Sequence of chain 8.D:
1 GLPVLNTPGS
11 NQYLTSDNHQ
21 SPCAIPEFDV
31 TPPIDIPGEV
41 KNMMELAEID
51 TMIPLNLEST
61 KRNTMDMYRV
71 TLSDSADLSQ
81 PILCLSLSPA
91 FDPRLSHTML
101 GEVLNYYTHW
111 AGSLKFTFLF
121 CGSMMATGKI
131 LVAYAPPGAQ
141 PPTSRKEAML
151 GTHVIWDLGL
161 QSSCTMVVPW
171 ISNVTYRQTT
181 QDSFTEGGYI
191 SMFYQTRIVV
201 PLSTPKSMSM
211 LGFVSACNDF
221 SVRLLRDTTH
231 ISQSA

Binding-site contacts:
Ligand atom C4B contacts residue ILE193 of chain 8.B at 3.8 Å (hydrophobic).
Ligand atom N3A contacts residue ALA24 of chain 8.D at 3.9 Å.
Ligand atom C4A contacts residue SER181 of chain 8.B at 3.8 Å.
Ligand atom C4C contacts residue PHE237 of chain 8.B at 3.6 Å (hydrophobic).
Ligand atom C6C contacts residue PHE237 of chain 8.B at 3.9 Å (hydrophobic).
Ligand atom C7C contacts residue TYR158 of chain 8.B at 3.8 Å (hydrophobic).
Ligand atom C5B contacts residue ILE193 of chain 8.B at 3.9 Å (hydrophobic).
Ligand atom O1 contacts residue PHE129 of chain 8.B at 3.8 Å.
Ligand atom C5 contacts residue TYR111 of chain 8.B at 3.8 Å (hydrophobic).
Ligand atom C31 contacts residue PHE237 of chain 8.B at 3.8 Å (hydrophobic).
Ligand atom C2A contacts residue ILE193 of chain 8.B at 3.9 Å (hydrophobic).
Ligand atom O1 contacts residue TYR204 of chain 8.B at 3.6 Å.
Ligand atom C5C contacts residue VAL195 of chain 8.B at 3.8 Å (hydrophobic).
Ligand atom C6C contacts residue VAL198 of chain 8.B at 3.9 Å (hydrophobic).
Ligand atom C3 contacts residue TYR111 of chain 8.B at 3.2 Å (hydrophobic).
Ligand atom C2B contacts residue TYR158 of chain 8.B at 3.5 Å (hydrophobic).
Ligand atom C3B contacts residue TYR158 of chain 8.B at 3.4 Å (hydrophobic).
Ligand atom C4B contacts residue TYR158 of chain 8.B at 3.8 Å (hydrophobic).
Ligand atom N2 contacts residue TYR111 of chain 8.B at 3.1 Å.
Ligand atom C2C contacts residue PHE237 of chain 8.B at 3.8 Å (hydrophobic).
Ligand atom O1B contacts residue PHE133 of chain 8.B at 3.9 Å.
Ligand atom C2B contacts residue VAL195 of chain 8.B at 3.9 Å (hydrophobic).
Ligand atom C4A contacts residue ILE182 of chain 8.B at 3.9 Å (hydrophobic).
Ligand atom C31 contacts residue TYR111 of chain 8.B at 3.7 Å (hydrophobic).
Ligand atom O1 contacts residue TYR111 of chain 8.B at 3.5 Å.
Ligand atom C4C contacts residue VAL198 of chain 8.B at 3.8 Å (hydrophobic).
Ligand atom C4 contacts residue PHE237 of chain 8.B at 3.1 Å (hydrophobic).
Ligand atom C5B contacts residue LEU240 of chain 8.B at 3.5 Å (hydrophobic).
Ligand atom C2A contacts residue TYR158 of chain 8.B at 3.9 Å (hydrophobic).
Ligand atom C5A contacts residue ILE156 of chain 8.B at 3.2 Å (hydrophobic).
Ligand atom C5A contacts residue ILE182 of chain 8.B at 3.5 Å (hydrophobic).
Ligand atom O1A contacts residue PHE135 of chain 8.B at 3.8 Å.
Ligand atom N3A contacts residue PRO180 of chain 8.B at 3.7 Å.
Ligand atom C3 contacts residue PHE237 of chain 8.B at 3.7 Å (hydrophobic).
Ligand atom C6B contacts residue PHE133 of chain 8.B at 3.5 Å (hydrophobic).
Ligand atom O1B contacts residue ILE109 of chain 8.B at 3.8 Å.
Ligand atom N3A contacts residue TYR158 of chain 8.B at 3.7 Å.
Ligand atom N2 contacts residue TYR204 of chain 8.B at 3.8 Å.
Ligand atom C4 contacts residue TYR111 of chain 8.B at 3.6 Å (hydrophobic).
Ligand atom C4A contacts residue PRO180 of chain 8.B at 3.3 Å (hydrophobic).

The small molecule below binds the protein below.
Small molecule (SMILES): Cc1cc(CCCCCCCOc2ccc(C3=NCCO3)cc2)on1

Sequence of chain 8.B:
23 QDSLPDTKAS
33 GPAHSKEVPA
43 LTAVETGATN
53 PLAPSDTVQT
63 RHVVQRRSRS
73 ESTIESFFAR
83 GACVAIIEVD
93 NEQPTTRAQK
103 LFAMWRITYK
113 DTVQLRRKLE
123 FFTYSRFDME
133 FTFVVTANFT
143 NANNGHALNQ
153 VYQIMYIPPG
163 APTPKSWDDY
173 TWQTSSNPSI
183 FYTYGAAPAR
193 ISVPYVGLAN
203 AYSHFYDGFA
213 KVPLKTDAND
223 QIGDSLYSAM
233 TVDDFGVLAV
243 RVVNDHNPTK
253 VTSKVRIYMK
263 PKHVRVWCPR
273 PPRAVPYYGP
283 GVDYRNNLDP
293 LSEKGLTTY

Sequence of chain 9.D:
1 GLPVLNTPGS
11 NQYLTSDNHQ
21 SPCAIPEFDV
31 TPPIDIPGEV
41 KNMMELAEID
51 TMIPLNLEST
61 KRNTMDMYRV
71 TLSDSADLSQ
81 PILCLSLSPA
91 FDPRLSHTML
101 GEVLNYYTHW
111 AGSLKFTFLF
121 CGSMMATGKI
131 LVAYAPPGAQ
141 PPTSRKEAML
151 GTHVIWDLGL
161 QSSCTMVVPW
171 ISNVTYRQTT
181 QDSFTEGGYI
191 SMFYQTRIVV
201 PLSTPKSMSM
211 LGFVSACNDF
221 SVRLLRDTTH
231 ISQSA